The protein below binds the small molecule below.
Small molecule (SMILES): CC(=O)N[C@@H]1[C@@H](O)[C@H](O)[C@@H](CO)O[C@H]1O

Binding-site contacts:
Ligand atom C1 contacts residue ASN49 of chain 1.A at 1.4 Å.
Ligand atom C3 contacts residue ASN49 of chain 1.A at 3.9 Å.
Ligand atom C7 contacts residue ASN49 of chain 1.A at 3.9 Å.
Ligand atom C6 contacts residue ASN49 of chain 1.A at 4.1 Å.
Ligand atom N2 contacts residue ASN49 of chain 1.A at 3.1 Å (h-bond).
Ligand atom C5 contacts residue ASN49 of chain 1.A at 3.6 Å.
Ligand atom O5 contacts residue ASN49 of chain 1.A at 2.4 Å (h-bond).
Ligand atom N2 contacts residue TYR50 of chain 1.A at 4.3 Å.
Ligand atom C4 contacts residue ASN49 of chain 1.A at 4.3 Å.
Ligand atom C2 contacts residue ASN49 of chain 1.A at 2.7 Å.
Ligand atom C1 contacts residue TYR50 of chain 1.A at 3.8 Å (hydrophobic).
Ligand atom O5 contacts residue TYR50 of chain 1.A at 4.5 Å.
Ligand atom O7 contacts residue ASN49 of chain 1.A at 4.3 Å.

Sequence of chain 1.A:
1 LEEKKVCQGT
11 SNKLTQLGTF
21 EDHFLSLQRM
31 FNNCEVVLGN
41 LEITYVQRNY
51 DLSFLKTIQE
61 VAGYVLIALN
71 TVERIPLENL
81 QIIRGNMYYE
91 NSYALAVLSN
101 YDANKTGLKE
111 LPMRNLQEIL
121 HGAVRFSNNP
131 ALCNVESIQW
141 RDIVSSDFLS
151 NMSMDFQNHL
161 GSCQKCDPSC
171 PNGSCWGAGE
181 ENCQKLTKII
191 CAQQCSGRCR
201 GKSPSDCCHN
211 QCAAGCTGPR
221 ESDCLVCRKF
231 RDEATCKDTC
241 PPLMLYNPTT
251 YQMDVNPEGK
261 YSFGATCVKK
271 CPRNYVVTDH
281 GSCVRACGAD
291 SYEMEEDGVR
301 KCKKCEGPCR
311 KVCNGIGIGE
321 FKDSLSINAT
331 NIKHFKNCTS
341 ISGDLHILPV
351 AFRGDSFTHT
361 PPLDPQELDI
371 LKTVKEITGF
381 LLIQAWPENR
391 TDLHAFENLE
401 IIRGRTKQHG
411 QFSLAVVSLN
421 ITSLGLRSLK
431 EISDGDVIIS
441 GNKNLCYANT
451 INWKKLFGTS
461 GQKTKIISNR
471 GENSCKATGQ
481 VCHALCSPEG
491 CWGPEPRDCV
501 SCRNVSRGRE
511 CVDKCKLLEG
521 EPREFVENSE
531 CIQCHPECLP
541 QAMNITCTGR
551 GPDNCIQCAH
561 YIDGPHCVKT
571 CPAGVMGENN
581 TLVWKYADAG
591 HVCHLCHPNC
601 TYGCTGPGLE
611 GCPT